Sequence of chain 1.A:
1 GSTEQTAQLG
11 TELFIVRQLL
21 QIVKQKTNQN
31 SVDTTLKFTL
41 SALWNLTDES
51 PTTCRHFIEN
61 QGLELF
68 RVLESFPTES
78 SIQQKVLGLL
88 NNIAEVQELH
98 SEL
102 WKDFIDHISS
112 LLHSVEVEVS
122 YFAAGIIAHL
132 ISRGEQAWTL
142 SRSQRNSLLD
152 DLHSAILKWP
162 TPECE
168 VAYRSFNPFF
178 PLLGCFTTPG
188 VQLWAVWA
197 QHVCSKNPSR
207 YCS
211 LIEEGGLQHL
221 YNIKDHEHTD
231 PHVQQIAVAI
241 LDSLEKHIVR

Binding-site contacts:
Ligand atom NAU contacts residue GLN8 of chain 1.A at 3.1 Å.
Ligand atom NAV contacts residue ILE22 of chain 1.A at 3.6 Å.
Ligand atom NAQ contacts residue GLN18 of chain 1.A at 3.4 Å (h-bond).
Ligand atom CBL contacts residue CGO1 of chain 1.D at 3.4 Å.
Ligand atom CAM contacts residue CGO1 of chain 1.D at 3.6 Å.
Ligand atom OBF contacts residue ASN45 of chain 1.B at 3.4 Å (h-bond).
Ligand atom NAP contacts residue GLN18 of chain 1.A at 3.4 Å (h-bond).
Ligand atom OAU contacts residue CGO1 of chain 1.D at 3.6 Å.
Ligand atom CBO contacts residue ALA42 of chain 1.A at 3.6 Å (hydrophobic).
Ligand atom CAF contacts residue CGO1 of chain 1.D at 3.3 Å.
Ligand atom CAI contacts residue CGO1 of chain 1.D at 3.5 Å.
Ligand atom CBT contacts residue LEU46 of chain 1.A at 3.5 Å (hydrophobic).
Ligand atom CBP contacts residue CGO1 of chain 1.D at 3.2 Å.
Ligand atom CBA contacts residue CGO1 of chain 1.D at 3.6 Å.
Ligand atom CBM contacts residue CGO1 of chain 1.D at 3.5 Å.
Ligand atom CAW contacts residue THR35 of chain 1.B at 3.6 Å.
Ligand atom CAH contacts residue CGO1 of chain 1.D at 3.3 Å.
Ligand atom OBE contacts residue GLN8 of chain 1.A at 3.5 Å.
Ligand atom NAV contacts residue CGO1 of chain 1.D at 3.0 Å (h-bond).
Ligand atom CAS contacts residue CGO1 of chain 1.D at 3.6 Å.
Ligand atom OBF contacts residue ALA42 of chain 1.B at 3.6 Å.
Ligand atom CBS contacts residue CGO1 of chain 1.D at 3.5 Å.
Ligand atom OAU contacts residue ASN45 of chain 1.B at 3.0 Å (h-bond).
Ligand atom NBD contacts residue CGO1 of chain 1.D at 3.1 Å.
Ligand atom CAN contacts residue CGO1 of chain 1.D at 3.4 Å.
Ligand atom CBB contacts residue CGO1 of chain 1.D at 3.5 Å.
Ligand atom CAO contacts residue CGO1 of chain 1.D at 3.4 Å.
Ligand atom NAU contacts residue ASN45 of chain 1.B at 3.5 Å.
Ligand atom CBS contacts residue LEU46 of chain 1.A at 3.5 Å (hydrophobic).
Ligand atom NBK contacts residue CGO1 of chain 1.D at 2.9 Å (h-bond).
Ligand atom CBN contacts residue CGO1 of chain 1.D at 3.5 Å.
Ligand atom CAJ contacts residue CGO1 of chain 1.D at 3.5 Å.
Ligand atom NAP contacts residue CGO1 of chain 1.D at 3.4 Å (h-bond).
Ligand atom CBO contacts residue CGO1 of chain 1.D at 3.5 Å.
Ligand atom CAT contacts residue CGO1 of chain 1.D at 3.4 Å.
Ligand atom CAG contacts residue CGO1 of chain 1.D at 3.2 Å.
Ligand atom CBQ contacts residue CGO1 of chain 1.D at 3.1 Å.
Ligand atom CBG contacts residue PHE38 of chain 1.B at 3.4 Å (hydrophobic).
Ligand atom CAR contacts residue GLN18 of chain 1.A at 3.5 Å.
Ligand atom NBJ contacts residue ALA42 of chain 1.B at 3.6 Å.

Sequence of chain 1.B:
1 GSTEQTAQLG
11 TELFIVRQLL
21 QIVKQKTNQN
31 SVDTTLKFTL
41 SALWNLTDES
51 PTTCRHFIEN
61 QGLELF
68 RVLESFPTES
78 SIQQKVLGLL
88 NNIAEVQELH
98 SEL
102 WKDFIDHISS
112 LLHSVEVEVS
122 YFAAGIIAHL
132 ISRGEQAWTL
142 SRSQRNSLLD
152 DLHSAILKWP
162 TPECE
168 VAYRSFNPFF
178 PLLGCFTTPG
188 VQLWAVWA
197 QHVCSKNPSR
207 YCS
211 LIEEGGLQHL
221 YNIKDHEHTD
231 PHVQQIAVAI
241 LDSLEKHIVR

A protein and the small-molecule ligand that binds it are described below.
Small molecule (SMILES): Nc1c(/N=N/c2ccc(-c3ccc(/N=N/c4cc(S(=O)(=O)[O-]->[Na+])c5ccccc5c4N)cc3)cc2)cc(S(=O)(=O)[O-]->[Na+])c2ccccc12